Sequence of chain 3.A:
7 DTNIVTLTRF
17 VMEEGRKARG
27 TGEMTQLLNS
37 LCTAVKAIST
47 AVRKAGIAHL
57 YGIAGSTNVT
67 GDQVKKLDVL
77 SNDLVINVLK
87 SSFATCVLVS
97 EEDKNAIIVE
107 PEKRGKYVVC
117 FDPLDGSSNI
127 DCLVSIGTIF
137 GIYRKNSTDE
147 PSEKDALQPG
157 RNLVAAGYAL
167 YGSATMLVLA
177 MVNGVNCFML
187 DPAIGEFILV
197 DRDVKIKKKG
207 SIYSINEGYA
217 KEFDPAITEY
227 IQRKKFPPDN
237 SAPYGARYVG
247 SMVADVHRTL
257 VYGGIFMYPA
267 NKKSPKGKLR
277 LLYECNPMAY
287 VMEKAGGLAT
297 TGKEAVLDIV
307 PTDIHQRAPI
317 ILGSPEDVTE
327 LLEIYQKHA

Sequence of chain 4.A:
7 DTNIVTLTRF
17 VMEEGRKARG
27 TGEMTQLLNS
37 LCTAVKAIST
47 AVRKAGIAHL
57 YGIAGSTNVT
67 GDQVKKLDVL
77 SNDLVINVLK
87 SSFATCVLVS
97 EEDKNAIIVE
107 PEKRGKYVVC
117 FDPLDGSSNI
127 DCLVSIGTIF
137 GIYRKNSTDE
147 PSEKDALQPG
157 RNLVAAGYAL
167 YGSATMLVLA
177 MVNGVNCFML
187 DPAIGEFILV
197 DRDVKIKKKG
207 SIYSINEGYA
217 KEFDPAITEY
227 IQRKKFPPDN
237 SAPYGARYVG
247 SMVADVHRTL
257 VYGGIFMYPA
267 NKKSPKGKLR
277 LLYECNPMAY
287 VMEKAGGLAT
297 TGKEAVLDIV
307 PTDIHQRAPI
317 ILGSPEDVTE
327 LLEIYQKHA

Binding-site contacts:
Ligand atom O2P contacts residue ARG243 of chain 4.A at 2.6 Å (salt-bridge).
Ligand atom C1 contacts residue GLU280 of chain 3.A at 3.6 Å.
Ligand atom O3 contacts residue MG1 of chain 3.E at 3.7 Å.
Ligand atom O3 contacts residue MET248 of chain 3.A at 2.9 Å (h-bond).
Ligand atom C3 contacts residue LEU275 of chain 3.A at 3.9 Å (hydrophobic).
Ligand atom C5 contacts residue LEU275 of chain 3.A at 3.9 Å (hydrophobic).
Ligand atom C3 contacts residue MET248 of chain 3.A at 3.6 Å (hydrophobic).
Ligand atom O5 contacts residue LYS274 of chain 3.A at 3.0 Å (salt-bridge).
Ligand atom C1 contacts residue ARG276 of chain 3.A at 3.5 Å.
Ligand atom P contacts residue ARG243 of chain 4.A at 3.8 Å.
Ligand atom C1 contacts residue PO41 of chain 3.G at 3.5 Å.
Ligand atom C6 contacts residue GLY246 of chain 3.A at 3.6 Å.
Ligand atom O1P contacts residue TYR215 of chain 3.A at 2.7 Å (h-bond).
Ligand atom O1P contacts residue TYR264 of chain 3.A at 2.5 Å (h-bond).
Ligand atom O2 contacts residue PO41 of chain 3.G at 3.1 Å (h-bond).
Ligand atom P contacts residue TYR264 of chain 3.A at 3.6 Å.
Ligand atom C3 contacts residue ASP121 of chain 3.A at 3.5 Å.
Ligand atom C1 contacts residue LEU275 of chain 3.A at 3.8 Å (hydrophobic).
Ligand atom O6 contacts residue LYS274 of chain 3.A at 3.1 Å (salt-bridge).
Ligand atom O1 contacts residue ARG276 of chain 3.A at 3.7 Å.
Ligand atom O2P contacts residue ASN212 of chain 3.A at 3.9 Å.
Ligand atom O6 contacts residue TYR264 of chain 3.A at 3.5 Å.
Ligand atom O4 contacts residue MET248 of chain 3.A at 3.1 Å (h-bond).
Ligand atom C6 contacts residue TYR244 of chain 3.A at 3.6 Å (hydrophobic).
Ligand atom O3P contacts residue ASN212 of chain 3.A at 2.9 Å (h-bond).
Ligand atom O1P contacts residue LYS274 of chain 3.A at 3.8 Å.
Ligand atom O3P contacts residue TYR264 of chain 3.A at 3.8 Å.
Ligand atom O3 contacts residue SER247 of chain 3.A at 3.9 Å.
Ligand atom C4 contacts residue GLY246 of chain 3.A at 3.3 Å.
Ligand atom O1 contacts residue MG1 of chain 3.E at 2.4 Å.
Ligand atom C1 contacts residue MG1 of chain 3.E at 3.6 Å.
Ligand atom O1 contacts residue ASP121 of chain 3.A at 3.0 Å (salt-bridge).
Ligand atom O1 contacts residue GLU280 of chain 3.A at 3.1 Å (salt-bridge).
Ligand atom O1 contacts residue PO41 of chain 3.G at 2.6 Å (h-bond).
Ligand atom O3P contacts residue TYR244 of chain 3.A at 2.7 Å (h-bond).
Ligand atom O3 contacts residue ASP121 of chain 3.A at 2.5 Å (salt-bridge).
Ligand atom O3 contacts residue GLY122 of chain 3.A at 3.7 Å.
Ligand atom C4 contacts residue MET248 of chain 3.A at 3.5 Å (hydrophobic).
Ligand atom O3P contacts residue ARG243 of chain 4.A at 3.4 Å (salt-bridge).
Ligand atom P contacts residue ASN212 of chain 3.A at 3.6 Å.

The protein below binds the small molecule below.
Small molecule (SMILES): O=P(O)(O)OC[C@H]1O[C@](O)(CO)[C@@H](O)[C@@H]1O